Sequence of chain 1.A:
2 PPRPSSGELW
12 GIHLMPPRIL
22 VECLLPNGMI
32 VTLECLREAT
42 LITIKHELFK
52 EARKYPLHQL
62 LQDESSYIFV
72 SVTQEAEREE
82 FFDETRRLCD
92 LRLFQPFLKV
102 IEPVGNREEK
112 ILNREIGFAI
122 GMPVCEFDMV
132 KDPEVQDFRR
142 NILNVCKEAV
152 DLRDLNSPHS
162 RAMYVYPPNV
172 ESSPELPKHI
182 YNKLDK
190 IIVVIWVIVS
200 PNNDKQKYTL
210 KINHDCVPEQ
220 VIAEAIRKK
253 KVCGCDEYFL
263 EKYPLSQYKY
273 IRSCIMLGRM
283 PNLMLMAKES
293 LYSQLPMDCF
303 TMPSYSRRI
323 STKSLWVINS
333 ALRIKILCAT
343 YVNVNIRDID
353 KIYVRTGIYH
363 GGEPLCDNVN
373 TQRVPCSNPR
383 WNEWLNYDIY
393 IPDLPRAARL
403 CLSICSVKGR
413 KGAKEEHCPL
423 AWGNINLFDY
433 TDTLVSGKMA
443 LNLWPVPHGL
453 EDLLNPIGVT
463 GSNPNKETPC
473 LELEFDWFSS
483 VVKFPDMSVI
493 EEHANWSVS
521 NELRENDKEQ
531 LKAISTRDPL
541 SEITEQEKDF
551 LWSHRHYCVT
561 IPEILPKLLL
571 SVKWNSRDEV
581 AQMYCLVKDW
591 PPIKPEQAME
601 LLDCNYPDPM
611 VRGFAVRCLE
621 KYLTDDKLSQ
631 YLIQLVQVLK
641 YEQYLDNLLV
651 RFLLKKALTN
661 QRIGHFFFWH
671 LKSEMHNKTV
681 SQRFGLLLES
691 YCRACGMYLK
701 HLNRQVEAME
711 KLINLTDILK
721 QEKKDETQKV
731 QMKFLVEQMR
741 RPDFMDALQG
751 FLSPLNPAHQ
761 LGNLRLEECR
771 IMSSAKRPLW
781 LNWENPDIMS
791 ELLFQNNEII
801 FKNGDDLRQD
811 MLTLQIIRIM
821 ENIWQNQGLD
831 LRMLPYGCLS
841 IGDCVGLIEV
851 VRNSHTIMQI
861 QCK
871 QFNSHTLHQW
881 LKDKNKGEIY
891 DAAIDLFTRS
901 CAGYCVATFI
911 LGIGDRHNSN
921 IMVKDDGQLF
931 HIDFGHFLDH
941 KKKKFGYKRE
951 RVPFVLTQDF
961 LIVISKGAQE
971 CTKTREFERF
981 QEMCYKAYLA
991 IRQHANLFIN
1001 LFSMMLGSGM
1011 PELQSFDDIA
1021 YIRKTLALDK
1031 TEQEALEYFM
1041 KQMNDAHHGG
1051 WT

Binding-site contacts:
Ligand atom O3 contacts residue VAL851 of chain 1.A at 2.7 Å (h-bond).
Ligand atom C15 contacts residue LYS802 of chain 1.A at 3.9 Å.
Ligand atom C10 contacts residue MET922 of chain 1.A at 3.7 Å (hydrophobic).
Ligand atom C15 contacts residue ILE848 of chain 1.A at 3.7 Å (hydrophobic).
Ligand atom N5 contacts residue LYS802 of chain 1.A at 3.5 Å (salt-bridge).
Ligand atom O3 contacts residue GLU849 of chain 1.A at 3.9 Å.
Ligand atom O1 contacts residue MET772 of chain 1.A at 3.5 Å.
Ligand atom C7 contacts residue ILE932 of chain 1.A at 3.9 Å (hydrophobic).
Ligand atom C16 contacts residue ILE848 of chain 1.A at 3.9 Å (hydrophobic).
Ligand atom C8 contacts residue ILE932 of chain 1.A at 3.8 Å (hydrophobic).
Ligand atom C4 contacts residue THR856 of chain 1.A at 3.6 Å.
Ligand atom C12 contacts residue GLU849 of chain 1.A at 3.5 Å.
Ligand atom C12 contacts residue ILE848 of chain 1.A at 3.9 Å (hydrophobic).
Ligand atom C11 contacts residue VAL851 of chain 1.A at 3.7 Å (hydrophobic).
Ligand atom C2 contacts residue MET772 of chain 1.A at 3.6 Å (hydrophobic).
Ligand atom O2 contacts residue GLN859 of chain 1.A at 3.2 Å (h-bond).
Ligand atom N5 contacts residue LEU807 of chain 1.A at 3.5 Å.
Ligand atom N6 contacts residue ILE848 of chain 1.A at 3.7 Å.
Ligand atom F1 contacts residue ILE800 of chain 1.A at 3.6 Å.
Ligand atom C contacts residue GLN859 of chain 1.A at 3.6 Å.
Ligand atom N1 contacts residue ILE932 of chain 1.A at 3.9 Å.
Ligand atom O2 contacts residue MET922 of chain 1.A at 3.3 Å.
Ligand atom O2 contacts residue THR856 of chain 1.A at 3.3 Å.
Ligand atom N5 contacts residue ASP810 of chain 1.A at 3.5 Å (salt-bridge).
Ligand atom N1 contacts residue ILE800 of chain 1.A at 3.8 Å.
Ligand atom C14 contacts residue ASP933 of chain 1.A at 3.7 Å.
Ligand atom N6 contacts residue LYS802 of chain 1.A at 3.2 Å (salt-bridge).
Ligand atom C10 contacts residue VAL851 of chain 1.A at 3.6 Å (hydrophobic).
Ligand atom C8 contacts residue ILE800 of chain 1.A at 3.8 Å (hydrophobic).
Ligand atom N4 contacts residue ASP933 of chain 1.A at 3.4 Å.
Ligand atom O3 contacts residue VAL850 of chain 1.A at 3.6 Å.
Ligand atom C11 contacts residue GLU849 of chain 1.A at 3.5 Å.
Ligand atom C6 contacts residue ILE932 of chain 1.A at 3.9 Å (hydrophobic).
Ligand atom F contacts residue LYS802 of chain 1.A at 3.2 Å.
Ligand atom C5 contacts residue ILE932 of chain 1.A at 3.9 Å (hydrophobic).
Ligand atom N contacts residue MET772 of chain 1.A at 3.8 Å.
Ligand atom N2 contacts residue ILE932 of chain 1.A at 3.9 Å.
Ligand atom N4 contacts residue ASP810 of chain 1.A at 3.8 Å.
Ligand atom C10 contacts residue SER854 of chain 1.A at 3.4 Å.
Ligand atom F1 contacts residue MET772 of chain 1.A at 3.6 Å.

A small-molecule ligand and the protein it binds are described below.
Small molecule (SMILES): C[C@H]1OC(=O)N(c2cc(-c3cnc(N)nc3C(F)(F)F)nc(N3CCOCC3)n2)[C@H]1CO